A small-molecule ligand and the protein it binds are described below.
Small molecule (SMILES): CCC[C@H]1CN(Cc2c[nH]c3c(N)ncnc23)C[C@@H]1O

Binding-site contacts:
Ligand atom N6 contacts residue ILE162 of chain 1.B at 2.8 Å (h-bond).
Ligand atom C21 contacts residue PHE161 of chain 1.B at 3.7 Å (hydrophobic).
Ligand atom C21 contacts residue PHE216 of chain 1.B at 3.7 Å (hydrophobic).
Ligand atom C6 contacts residue ILE162 of chain 1.B at 3.8 Å (hydrophobic).
Ligand atom N7 contacts residue ALA87 of chain 1.B at 3.5 Å.
Ligand atom C2' contacts residue MET182 of chain 1.B at 3.6 Å (hydrophobic).
Ligand atom C8 contacts residue SER205 of chain 1.B at 3.3 Å.
Ligand atom C6 contacts residue PHE161 of chain 1.B at 3.4 Å (hydrophobic).
Ligand atom N1 contacts residue PHE161 of chain 1.B at 3.6 Å.
Ligand atom C3' contacts residue GLU183 of chain 1.B at 3.4 Å.
Ligand atom O3' contacts residue GLU183 of chain 1.B at 2.6 Å (salt-bridge).
Ligand atom C21 contacts residue PHE115 of chain 1.A at 3.8 Å (hydrophobic).
Ligand atom N3 contacts residue MET182 of chain 1.B at 3.6 Å.
Ligand atom C8 contacts residue GLY88 of chain 1.B at 3.6 Å.
Ligand atom C4' contacts residue MET19 of chain 1.B at 3.8 Å (hydrophobic).
Ligand atom N7 contacts residue SER205 of chain 1.B at 3.6 Å.
Ligand atom C2 contacts residue GLU160 of chain 1.B at 3.6 Å.
Ligand atom C9 contacts residue ALA87 of chain 1.B at 3.8 Å (hydrophobic).
Ligand atom C2 contacts residue ILE162 of chain 1.B at 3.7 Å (hydrophobic).
Ligand atom N3 contacts residue GLU181 of chain 1.B at 3.4 Å.
Ligand atom N6 contacts residue PHE161 of chain 1.B at 3.5 Å.
Ligand atom C5 contacts residue GLY88 of chain 1.B at 3.7 Å.
Ligand atom O3' contacts residue ILE60 of chain 1.B at 3.5 Å.
Ligand atom O3' contacts residue ALA18 of chain 1.B at 3.5 Å.
Ligand atom C2 contacts residue PHE161 of chain 1.B at 3.7 Å (hydrophobic).
Ligand atom C3' contacts residue MET182 of chain 1.B at 3.7 Å (hydrophobic).
Ligand atom C10 contacts residue VAL86 of chain 1.B at 3.1 Å (hydrophobic).
Ligand atom N6 contacts residue ASP206 of chain 1.B at 3.0 Å (salt-bridge).
Ligand atom N1 contacts residue CYS180 of chain 1.B at 3.6 Å (h-bond).
Ligand atom N7 contacts residue GLY88 of chain 1.B at 3.4 Å (h-bond).
Ligand atom C2' contacts residue GLU183 of chain 1.B at 3.6 Å.
Ligand atom C1' contacts residue PHE216 of chain 1.B at 3.5 Å (hydrophobic).
Ligand atom N7 contacts residue ASP206 of chain 1.B at 2.7 Å (salt-bridge).
Ligand atom N1 contacts residue ILE162 of chain 1.B at 2.9 Å (h-bond).
Ligand atom C8 contacts residue ASP206 of chain 1.B at 3.5 Å.
Ligand atom C8 contacts residue ALA87 of chain 1.B at 3.4 Å (hydrophobic).
Ligand atom C5 contacts residue ASP206 of chain 1.B at 3.8 Å.
Ligand atom N7 contacts residue PHE161 of chain 1.B at 3.6 Å.
Ligand atom N6 contacts residue ALA208 of chain 1.B at 3.7 Å.
Ligand atom C5 contacts residue PHE161 of chain 1.B at 3.4 Å (hydrophobic).

Sequence of chain 1.A:
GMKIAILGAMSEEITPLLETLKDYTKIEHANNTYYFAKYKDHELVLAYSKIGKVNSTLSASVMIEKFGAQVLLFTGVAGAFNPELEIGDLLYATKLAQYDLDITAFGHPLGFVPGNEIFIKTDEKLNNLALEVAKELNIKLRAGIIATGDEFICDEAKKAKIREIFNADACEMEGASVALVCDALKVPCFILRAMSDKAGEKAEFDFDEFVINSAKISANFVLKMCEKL

Sequence of chain 1.B:
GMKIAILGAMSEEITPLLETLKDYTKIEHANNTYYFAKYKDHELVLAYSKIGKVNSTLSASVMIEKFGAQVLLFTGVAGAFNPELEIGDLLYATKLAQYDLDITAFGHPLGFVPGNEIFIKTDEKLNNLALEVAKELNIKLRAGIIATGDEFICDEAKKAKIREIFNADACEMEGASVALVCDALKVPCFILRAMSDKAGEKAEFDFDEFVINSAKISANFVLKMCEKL